Sequence of chain 1.B:
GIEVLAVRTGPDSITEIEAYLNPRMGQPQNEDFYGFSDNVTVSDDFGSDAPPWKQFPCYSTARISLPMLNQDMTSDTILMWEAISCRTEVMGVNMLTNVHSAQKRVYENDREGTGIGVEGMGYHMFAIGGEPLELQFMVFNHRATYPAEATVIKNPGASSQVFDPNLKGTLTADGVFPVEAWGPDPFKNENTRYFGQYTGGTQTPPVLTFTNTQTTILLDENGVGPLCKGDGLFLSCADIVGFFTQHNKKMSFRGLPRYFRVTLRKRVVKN

A protein and the small-molecule ligand that binds it are described below.
Small molecule (SMILES): CC(=O)N[C@H]1[C@H](O[C@@H]2[C@@H](O)[C@@H](O)O[C@H](CO)[C@@H]2O)O[C@H](CO)[C@H](O)[C@@H]1O

Binding-site contacts:
Ligand atom C7 contacts residue LYS255 of chain 1.B at 4.1 Å.
Ligand atom O7 contacts residue LYS255 of chain 1.B at 3.5 Å.
Ligand atom C6 contacts residue ASN44 of chain 1.B at 3.9 Å.
Ligand atom O5 contacts residue ASP43 of chain 1.B at 3.7 Å.
Ligand atom C7 contacts residue GLN251 of chain 1.B at 4.2 Å.
Ligand atom C5 contacts residue ASP43 of chain 1.B at 4.1 Å.
Ligand atom O6 contacts residue LYS59 of chain 1.B at 4.3 Å.
Ligand atom C3 contacts residue ASN44 of chain 1.B at 4.2 Å.
Ligand atom O3 contacts residue EDO1 of chain 1.FA at 3.8 Å.
Ligand atom C4 contacts residue ASN44 of chain 1.B at 3.9 Å.
Ligand atom O6 contacts residue ASP43 of chain 1.B at 3.0 Å (salt-bridge).
Ligand atom O2 contacts residue LYS255 of chain 1.B at 3.4 Å.
Ligand atom C1 contacts residue ASN44 of chain 1.B at 3.3 Å.
Ligand atom O4 contacts residue ASN44 of chain 1.B at 3.6 Å.
Ligand atom O6 contacts residue GLN32 of chain 1.B at 2.7 Å (h-bond).
Ligand atom C2 contacts residue GLN251 of chain 1.B at 4.2 Å.
Ligand atom C6 contacts residue PHE38 of chain 1.B at 4.3 Å (hydrophobic).
Ligand atom O4 contacts residue GLN251 of chain 1.B at 2.7 Å (h-bond).
Ligand atom O3 contacts residue GLN251 of chain 1.B at 3.5 Å (h-bond).
Ligand atom C4 contacts residue PHE38 of chain 1.B at 4.1 Å (hydrophobic).
Ligand atom C3 contacts residue GLN251 of chain 1.B at 4.3 Å.
Ligand atom C6 contacts residue ASP43 of chain 1.B at 3.5 Å.
Ligand atom C5 contacts residue ASN44 of chain 1.B at 3.7 Å.
Ligand atom O7 contacts residue GLN251 of chain 1.B at 3.1 Å (h-bond).
Ligand atom C8 contacts residue ASN253 of chain 1.B at 3.8 Å.
Ligand atom C7 contacts residue ASN253 of chain 1.B at 3.6 Å.
Ligand atom C6 contacts residue ASP43 of chain 1.B at 3.0 Å.
Ligand atom C2 contacts residue ASN44 of chain 1.B at 3.5 Å.
Ligand atom O3 contacts residue ASN44 of chain 1.B at 3.1 Å (h-bond).
Ligand atom C4 contacts residue GLN251 of chain 1.B at 4.0 Å.
Ligand atom C6 contacts residue GLN32 of chain 1.B at 3.4 Å.
Ligand atom C5 contacts residue ASP43 of chain 1.B at 4.2 Å.
Ligand atom O3 contacts residue LYS255 of chain 1.B at 4.0 Å.
Ligand atom O7 contacts residue ASN253 of chain 1.B at 2.7 Å (h-bond).
Ligand atom O4 contacts residue ASN44 of chain 1.B at 3.0 Å (h-bond).
Ligand atom O6 contacts residue ASP43 of chain 1.B at 2.4 Å (salt-bridge).
Ligand atom O4 contacts residue ASP43 of chain 1.B at 2.6 Å (salt-bridge).
Ligand atom C4 contacts residue ASP43 of chain 1.B at 3.5 Å.
Ligand atom C3 contacts residue ASN44 of chain 1.B at 4.3 Å.
Ligand atom O5 contacts residue ASN44 of chain 1.B at 2.8 Å (h-bond).